Binding-site contacts:
Ligand atom CD contacts residue PRO97 of chain 6.A at 3.4 Å (hydrophobic).
Ligand atom CD contacts residue ASP119 of chain 6.A at 3.3 Å.
Ligand atom ND2 contacts residue ASP92 of chain 6.A at 3.2 Å (salt-bridge).
Ligand atom O contacts residue THR99 of chain 6.A at 3.2 Å.
Ligand atom O contacts residue THR44 of chain 6.A at 3.4 Å.
Ligand atom CA contacts residue GLY98 of chain 6.A at 3.5 Å.
Ligand atom N contacts residue ASP119 of chain 6.A at 3.2 Å.
Ligand atom CG contacts residue ASP92 of chain 6.A at 3.4 Å.
Ligand atom O contacts residue ASP40 of chain 6.A at 3.2 Å.
Ligand atom CB contacts residue GLY39 of chain 6.A at 3.5 Å.
Ligand atom O contacts residue VAL43 of chain 6.A at 2.7 Å (h-bond).
Ligand atom CB contacts residue THR96 of chain 6.A at 3.2 Å.
Ligand atom O contacts residue PHE102 of chain 6.A at 2.9 Å (h-bond).
Ligand atom C contacts residue ASP94 of chain 6.A at 3.4 Å.
Ligand atom O contacts residue VAL43 of chain 6.A at 3.3 Å (h-bond).
Ligand atom ND2 contacts residue ILE75 of chain 6.A at 3.1 Å (h-bond).
Ligand atom O contacts residue THR42 of chain 6.A at 3.4 Å.
Ligand atom CA contacts residue ASP94 of chain 6.A at 3.4 Å.
Ligand atom N contacts residue VAL43 of chain 6.A at 2.7 Å (h-bond).
Ligand atom N contacts residue GLY98 of chain 6.A at 2.8 Å (h-bond).
Ligand atom CA contacts residue ILE41 of chain 6.A at 3.4 Å (hydrophobic).
Ligand atom N contacts residue PHE102 of chain 6.A at 2.9 Å (h-bond).
Ligand atom CB contacts residue ASP94 of chain 6.A at 3.3 Å.
Ligand atom N contacts residue ASP40 of chain 6.A at 2.8 Å (salt-bridge).
Ligand atom CA contacts residue THR100 of chain 6.A at 3.2 Å.
Ligand atom OE1 contacts residue THR99 of chain 6.A at 3.5 Å.
Ligand atom N contacts residue ILE41 of chain 6.A at 3.0 Å (h-bond).
Ligand atom CB contacts residue ASP94 of chain 6.A at 3.3 Å.
Ligand atom ND2 contacts residue THR96 of chain 6.A at 3.0 Å (h-bond).
Ligand atom O contacts residue GLY98 of chain 6.A at 3.3 Å (h-bond).
Ligand atom OD1 contacts residue ASP92 of chain 6.A at 2.5 Å (salt-bridge).
Ligand atom O contacts residue ILE41 of chain 6.A at 3.2 Å (h-bond).
Ligand atom CD1 contacts residue ILE49 of chain 6.A at 3.5 Å (hydrophobic).
Ligand atom O contacts residue ASP94 of chain 6.A at 3.1 Å (salt-bridge).
Ligand atom O contacts residue THR100 of chain 6.A at 2.9 Å (h-bond).
Ligand atom N contacts residue THR100 of chain 6.A at 2.8 Å (h-bond).
Ligand atom CG2 contacts residue ASP92 of chain 6.A at 3.4 Å.
Ligand atom N contacts residue ASP94 of chain 6.A at 3.5 Å (salt-bridge).
Ligand atom O contacts residue ALA101 of chain 6.A at 3.3 Å.
Ligand atom N contacts residue ASP94 of chain 6.A at 3.4 Å (salt-bridge).

Sequence of chain 6.A:
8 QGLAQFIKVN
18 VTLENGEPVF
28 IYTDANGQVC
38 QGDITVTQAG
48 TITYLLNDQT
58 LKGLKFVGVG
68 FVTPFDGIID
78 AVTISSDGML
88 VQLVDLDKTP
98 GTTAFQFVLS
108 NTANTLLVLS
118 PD

The small molecule below binds the protein below.
Small molecule (SMILES): CC[C@H](C)[C@H](NC(=O)[C@H](CCC(N)=O)NC(=O)[C@@H]1CCCN1)C(=O)N[C@H](C(=O)N[C@@H](CC(N)=O)C(=O)N[C@@H](CCCN=C(N)N)C(=O)N1CCC[C@H]1C=O)[C@@H](C)CC